The protein below binds the small molecule below.
Small molecule (SMILES): N[C@@H](Cn1oc(=O)[nH]c1=O)C(=O)O

Binding-site contacts:
Ligand atom O20 contacts residue GLU190 of chain 2.A at 3.3 Å (salt-bridge).
Ligand atom NP3 contacts residue THR88 of chain 2.A at 2.9 Å (h-bond).
Ligand atom O18 contacts residue THR140 of chain 2.A at 3.0 Å (h-bond).
Ligand atom C03 contacts residue TYR58 of chain 2.A at 3.5 Å (hydrophobic).
Ligand atom C03 contacts residue LEU135 of chain 2.A at 3.9 Å (hydrophobic).
Ligand atom O20 contacts residue MET193 of chain 2.A at 3.6 Å.
Ligand atom C05 contacts residue THR140 of chain 2.A at 3.9 Å.
Ligand atom O16 contacts residue SER139 of chain 2.A at 3.8 Å.
Ligand atom N14 contacts residue GLU190 of chain 2.A at 3.9 Å.
Ligand atom C04 contacts residue THR140 of chain 2.A at 3.3 Å.
Ligand atom O16 contacts residue LEU87 of chain 2.A at 3.7 Å.
Ligand atom C01 contacts residue TYR58 of chain 2.A at 3.7 Å (hydrophobic).
Ligand atom C02 contacts residue THR88 of chain 2.A at 3.4 Å.
Ligand atom N15 contacts residue THR140 of chain 2.A at 2.8 Å (h-bond).
Ligand atom C01 contacts residue THR88 of chain 2.A at 3.6 Å.
Ligand atom O16 contacts residue ARG93 of chain 2.A at 2.8 Å (salt-bridge).
Ligand atom NP3 contacts residue PRO86 of chain 2.A at 2.9 Å (h-bond).
Ligand atom N14 contacts residue LEU135 of chain 2.A at 3.5 Å.
Ligand atom O16 contacts residue TYR58 of chain 2.A at 3.5 Å.
Ligand atom O16 contacts residue PRO86 of chain 2.A at 3.8 Å.
Ligand atom C01 contacts residue SER139 of chain 2.A at 3.2 Å.
Ligand atom N15 contacts residue GLU190 of chain 2.A at 3.9 Å.
Ligand atom NP3 contacts residue TYR58 of chain 2.A at 4.0 Å.
Ligand atom O19 contacts residue LEU189 of chain 2.A at 3.5 Å.
Ligand atom NP3 contacts residue GLU190 of chain 2.A at 2.9 Å (salt-bridge).
Ligand atom NP3 contacts residue TYR217 of chain 2.A at 3.8 Å.
Ligand atom O17 contacts residue GLY138 of chain 2.A at 3.4 Å.
Ligand atom O17 contacts residue SER139 of chain 2.A at 2.8 Å (h-bond).
Ligand atom O18 contacts residue SER139 of chain 2.A at 3.2 Å (h-bond).
Ligand atom O16 contacts residue THR88 of chain 2.A at 3.0 Å (h-bond).
Ligand atom C02 contacts residue SER139 of chain 2.A at 3.2 Å.
Ligand atom O19 contacts residue GLU190 of chain 2.A at 2.9 Å (salt-bridge).
Ligand atom C05 contacts residue GLU190 of chain 2.A at 3.5 Å.
Ligand atom O18 contacts residue GLY138 of chain 2.A at 3.5 Å.
Ligand atom C04 contacts residue LEU135 of chain 2.A at 3.8 Å (hydrophobic).
Ligand atom C02 contacts residue GLU190 of chain 2.A at 3.3 Å.
Ligand atom C01 contacts residue ARG93 of chain 2.A at 3.5 Å.
Ligand atom O17 contacts residue ARG93 of chain 2.A at 2.8 Å (salt-bridge).
Ligand atom O17 contacts residue TYR58 of chain 2.A at 3.5 Å.
Ligand atom O19 contacts residue MET193 of chain 2.A at 4.0 Å.

Sequence of chain 2.A:
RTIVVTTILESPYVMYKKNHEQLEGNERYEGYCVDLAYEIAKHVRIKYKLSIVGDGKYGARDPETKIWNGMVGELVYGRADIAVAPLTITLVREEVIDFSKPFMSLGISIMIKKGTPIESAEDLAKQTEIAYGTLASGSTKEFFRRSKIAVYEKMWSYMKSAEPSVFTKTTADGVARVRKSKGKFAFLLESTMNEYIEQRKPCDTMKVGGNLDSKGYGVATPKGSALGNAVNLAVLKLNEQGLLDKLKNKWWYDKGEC